Binding-site contacts:
Ligand atom CZ contacts residue ASP85 of chain 1.C at 3.5 Å.
Ligand atom CB contacts residue GLU165 of chain 1.C at 3.4 Å.
Ligand atom NE2 contacts residue GLN39 of chain 1.D at 3.3 Å.
Ligand atom C contacts residue ASP85 of chain 1.C at 3.4 Å.
Ligand atom CA contacts residue ASP85 of chain 1.C at 3.3 Å.
Ligand atom OE1 contacts residue PRO41 of chain 1.D at 3.5 Å (h-bond).
Ligand atom CD contacts residue GLN39 of chain 1.D at 3.4 Å.
Ligand atom N contacts residue ASP85 of chain 1.C at 2.7 Å (salt-bridge).
Ligand atom CD contacts residue ILE92 of chain 1.D at 3.7 Å (hydrophobic).
Ligand atom OE1 contacts residue TYR87 of chain 1.C at 3.1 Å (h-bond).
Ligand atom CG contacts residue THR40 of chain 1.C at 3.4 Å.
Ligand atom CD contacts residue ASP85 of chain 1.C at 3.5 Å.
Ligand atom CA contacts residue GLU154 of chain 1.D at 3.5 Å.
Ligand atom CB contacts residue GLN38 of chain 1.C at 3.6 Å.
Ligand atom NH1 contacts residue THR40 of chain 1.C at 2.9 Å (h-bond).
Ligand atom NE contacts residue ASP85 of chain 1.C at 3.0 Å (salt-bridge).
Ligand atom NH1 contacts residue GLN111 of chain 1.D at 2.8 Å (h-bond).
Ligand atom OE1 contacts residue GLN39 of chain 1.D at 3.3 Å (h-bond).
Ligand atom CB contacts residue GLU154 of chain 1.D at 3.2 Å.
Ligand atom O contacts residue GLN38 of chain 1.C at 3.6 Å.
Ligand atom NH1 contacts residue GLY42 of chain 1.C at 3.1 Å (h-bond).
Ligand atom CD contacts residue GLY42 of chain 1.C at 3.2 Å.
Ligand atom OG contacts residue GLU154 of chain 1.D at 2.9 Å (salt-bridge).
Ligand atom CD2 contacts residue GLN39 of chain 1.D at 3.4 Å.
Ligand atom CZ contacts residue GLN111 of chain 1.D at 3.3 Å.
Ligand atom O contacts residue ASN41 of chain 1.C at 2.9 Å (h-bond).
Ligand atom CG contacts residue ILE92 of chain 1.D at 3.5 Å (hydrophobic).
Ligand atom O contacts residue LYS103 of chain 1.C at 3.2 Å (salt-bridge).
Ligand atom O contacts residue ASN41 of chain 1.C at 3.4 Å (h-bond).
Ligand atom CG2 contacts residue PRO173 of chain 1.D at 3.6 Å (hydrophobic).
Ligand atom CD1 contacts residue THR90 of chain 1.D at 3.6 Å.
Ligand atom NH1 contacts residue TYR94 of chain 1.D at 3.6 Å (h-bond).
Ligand atom NH2 contacts residue ASP85 of chain 1.C at 3.0 Å (salt-bridge).
Ligand atom NE contacts residue ILE92 of chain 1.D at 3.6 Å.
Ligand atom CB contacts residue ASP85 of chain 1.C at 3.6 Å.
Ligand atom NH2 contacts residue GLN111 of chain 1.D at 2.9 Å (h-bond).
Ligand atom NH2 contacts residue ALA84 of chain 1.C at 3.4 Å.
Ligand atom CD contacts residue THR40 of chain 1.C at 3.6 Å.
Ligand atom O contacts residue PRO41 of chain 1.D at 3.3 Å.
Ligand atom CG contacts residue ASP85 of chain 1.C at 3.4 Å.

Sequence of chain 1.C:
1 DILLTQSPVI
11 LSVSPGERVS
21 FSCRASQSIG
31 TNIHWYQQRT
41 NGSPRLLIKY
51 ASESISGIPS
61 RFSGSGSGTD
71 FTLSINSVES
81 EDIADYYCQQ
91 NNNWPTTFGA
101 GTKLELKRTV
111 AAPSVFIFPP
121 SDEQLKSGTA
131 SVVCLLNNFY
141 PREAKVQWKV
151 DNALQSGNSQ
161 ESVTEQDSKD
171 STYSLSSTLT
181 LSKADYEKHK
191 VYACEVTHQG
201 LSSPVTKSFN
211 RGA

Sequence of chain 1.D:
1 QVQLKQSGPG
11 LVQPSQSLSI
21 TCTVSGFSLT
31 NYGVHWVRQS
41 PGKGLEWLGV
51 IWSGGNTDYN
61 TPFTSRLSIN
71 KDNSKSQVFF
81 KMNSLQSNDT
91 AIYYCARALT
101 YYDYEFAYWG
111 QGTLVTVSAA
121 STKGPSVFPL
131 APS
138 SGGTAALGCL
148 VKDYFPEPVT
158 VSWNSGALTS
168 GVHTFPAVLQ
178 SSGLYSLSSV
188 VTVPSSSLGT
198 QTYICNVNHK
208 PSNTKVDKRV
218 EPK

This small molecule binds to this protein.
Small molecule (SMILES): CC(C)C[C@@H]1NC(=O)[C@H](CCCN=C(N)N)NC(=O)[C@H](CCCN=C(N)N)NC(=O)[C@H]([C@@H](C)O)NC(=O)[C@H](CO)NC(=O)[C@H](CC(C)C)NC(=O)[C@H](CC(=O)O)NC(=O)[C@H](CCC(N)=O)NC(=O)[C@H](CCC(N)=O)NC(=O)CNC(=O)CNC(=O)[C@H](CCCCN)NC1=O